Binding-site contacts:
Ligand atom O5 contacts residue ASN355 of chain 1.I at 2.4 Å (h-bond).
Ligand atom C8 contacts residue ASN355 of chain 1.I at 4.4 Å.
Ligand atom C4 contacts residue ASN355 of chain 1.I at 4.2 Å.
Ligand atom O6 contacts residue SER357 of chain 1.I at 4.4 Å.
Ligand atom C3 contacts residue ASN355 of chain 1.I at 3.8 Å.
Ligand atom O5 contacts residue SER357 of chain 1.I at 3.6 Å (h-bond).
Ligand atom C4 contacts residue SER357 of chain 1.I at 4.5 Å.
Ligand atom C5 contacts residue ASN355 of chain 1.I at 3.7 Å.
Ligand atom C1 contacts residue SER357 of chain 1.I at 3.3 Å.
Ligand atom C1 contacts residue ASN355 of chain 1.I at 1.4 Å.
Ligand atom O6 contacts residue NAG1 of chain 1.IB at 3.5 Å.
Ligand atom O7 contacts residue ASN355 of chain 1.I at 3.2 Å (h-bond).
Ligand atom C7 contacts residue ASN355 of chain 1.I at 3.2 Å.
Ligand atom C6 contacts residue NAG1 of chain 1.IB at 4.1 Å.
Ligand atom C2 contacts residue ASN355 of chain 1.I at 2.5 Å.
Ligand atom C5 contacts residue SER357 of chain 1.I at 3.6 Å.
Ligand atom N2 contacts residue ASN355 of chain 1.I at 2.9 Å (h-bond).
Ligand atom C2 contacts residue SER357 of chain 1.I at 4.3 Å.
Ligand atom C6 contacts residue SER357 of chain 1.I at 4.2 Å.
Ligand atom C3 contacts residue SER357 of chain 1.I at 4.3 Å.

Sequence of chain 1.I:
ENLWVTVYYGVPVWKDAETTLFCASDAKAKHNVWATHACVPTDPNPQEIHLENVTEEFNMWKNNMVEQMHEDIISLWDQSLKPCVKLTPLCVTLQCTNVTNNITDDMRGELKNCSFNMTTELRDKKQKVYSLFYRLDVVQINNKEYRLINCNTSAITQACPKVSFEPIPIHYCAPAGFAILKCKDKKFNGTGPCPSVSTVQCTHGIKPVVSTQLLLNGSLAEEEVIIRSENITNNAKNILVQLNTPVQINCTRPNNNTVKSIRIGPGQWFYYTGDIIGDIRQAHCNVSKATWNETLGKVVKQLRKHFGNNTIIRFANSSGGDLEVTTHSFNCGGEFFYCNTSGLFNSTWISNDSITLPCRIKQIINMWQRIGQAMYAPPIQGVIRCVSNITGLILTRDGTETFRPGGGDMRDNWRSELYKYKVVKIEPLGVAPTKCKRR

This small molecule binds to this protein.
Small molecule (SMILES): CC(=O)N[C@@H]1[C@@H](O)[C@H](O)[C@@H](CO)O[C@H]1O